Binding-site contacts:
Ligand atom C7 contacts residue GLY130 of chain 1.E at 3.6 Å.
Ligand atom C3 contacts residue THR131 of chain 1.E at 4.0 Å.
Ligand atom O7 contacts residue TYR33 of chain 1.G at 3.9 Å.
Ligand atom C5 contacts residue GLY130 of chain 1.E at 3.9 Å.
Ligand atom C2 contacts residue ASN165 of chain 1.E at 2.4 Å.
Ligand atom O3 contacts residue SER53 of chain 1.G at 3.3 Å (h-bond).
Ligand atom C3 contacts residue ASN165 of chain 1.E at 3.7 Å.
Ligand atom O7 contacts residue ASN165 of chain 1.E at 3.2 Å (h-bond).
Ligand atom C5 contacts residue ASN165 of chain 1.E at 3.6 Å.
Ligand atom C7 contacts residue SER53 of chain 1.G at 4.0 Å.
Ligand atom O5 contacts residue ASN165 of chain 1.E at 2.4 Å (h-bond).
Ligand atom C4 contacts residue ASN165 of chain 1.E at 4.1 Å.
Ligand atom O6 contacts residue ASP54 of chain 1.G at 2.7 Å (salt-bridge).
Ligand atom C1 contacts residue ASN165 of chain 1.E at 1.4 Å.
Ligand atom N2 contacts residue ASN165 of chain 1.E at 2.9 Å (h-bond).
Ligand atom O7 contacts residue PHE52 of chain 1.G at 3.8 Å.
Ligand atom C8 contacts residue TRP129 of chain 1.E at 3.4 Å (hydrophobic).
Ligand atom C6 contacts residue ASP54 of chain 1.G at 3.4 Å.
Ligand atom C4 contacts residue GLY130 of chain 1.E at 4.2 Å.
Ligand atom C7 contacts residue ASN165 of chain 1.E at 3.3 Å.
Ligand atom N2 contacts residue GLN161 of chain 1.E at 3.1 Å (h-bond).
Ligand atom C7 contacts residue PHE52 of chain 1.G at 3.9 Å (hydrophobic).
Ligand atom N2 contacts residue SER53 of chain 1.G at 3.8 Å.
Ligand atom C8 contacts residue SER53 of chain 1.G at 4.1 Å.
Ligand atom C8 contacts residue TYR33 of chain 1.G at 3.9 Å (hydrophobic).
Ligand atom C8 contacts residue MET162 of chain 1.E at 4.0 Å (hydrophobic).
Ligand atom C3 contacts residue SER53 of chain 1.G at 4.2 Å.
Ligand atom C2 contacts residue GLN161 of chain 1.E at 4.2 Å.
Ligand atom O4 contacts residue GLY130 of chain 1.E at 4.0 Å.
Ligand atom O3 contacts residue THR131 of chain 1.E at 4.1 Å.
Ligand atom C3 contacts residue GLY130 of chain 1.E at 4.0 Å.
Ligand atom C8 contacts residue GLN161 of chain 1.E at 3.5 Å.
Ligand atom C7 contacts residue GLN161 of chain 1.E at 3.7 Å.
Ligand atom O7 contacts residue GLY130 of chain 1.E at 3.5 Å.
Ligand atom C1 contacts residue GLY130 of chain 1.E at 4.2 Å.
Ligand atom C7 contacts residue LYS68 of chain 1.G at 3.6 Å.
Ligand atom C8 contacts residue PHE52 of chain 1.G at 3.5 Å (hydrophobic).
Ligand atom O6 contacts residue SER53 of chain 1.G at 3.4 Å.
Ligand atom O7 contacts residue LYS68 of chain 1.G at 2.8 Å (salt-bridge).
Ligand atom C8 contacts residue GLY130 of chain 1.E at 3.8 Å.

Sequence of chain 1.G:
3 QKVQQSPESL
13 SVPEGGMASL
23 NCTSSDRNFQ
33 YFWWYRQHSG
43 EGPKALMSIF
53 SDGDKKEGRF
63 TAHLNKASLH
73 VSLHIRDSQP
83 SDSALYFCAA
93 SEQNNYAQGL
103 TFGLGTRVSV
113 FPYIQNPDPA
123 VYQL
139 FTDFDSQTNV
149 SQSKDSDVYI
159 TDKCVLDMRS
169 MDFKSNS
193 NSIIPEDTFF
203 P

Sequence of chain 1.E:
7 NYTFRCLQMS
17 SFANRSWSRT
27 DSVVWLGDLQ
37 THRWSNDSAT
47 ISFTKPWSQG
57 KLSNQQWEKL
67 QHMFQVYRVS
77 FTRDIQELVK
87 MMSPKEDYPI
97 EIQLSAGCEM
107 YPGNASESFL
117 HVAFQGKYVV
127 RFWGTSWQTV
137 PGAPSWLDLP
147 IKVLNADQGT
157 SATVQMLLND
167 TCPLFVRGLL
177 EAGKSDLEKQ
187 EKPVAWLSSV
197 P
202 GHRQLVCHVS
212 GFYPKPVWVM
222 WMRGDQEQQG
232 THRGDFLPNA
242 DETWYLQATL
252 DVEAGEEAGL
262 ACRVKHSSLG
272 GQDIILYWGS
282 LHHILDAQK

The protein below binds the small molecule below.
Small molecule (SMILES): CC(=O)N[C@H]1[C@H](O[C@H]2[C@H](O)[C@@H](NC(C)=O)CO[C@@H]2CO)O[C@H](CO)[C@@H](O[C@@H]2O[C@H](CO)[C@@H](O)[C@H](O)[C@@H]2O)[C@@H]1O